Binding-site contacts:
Ligand atom C32 contacts residue ALA52 of chain 1.M at 3.5 Å (hydrophobic).
Ligand atom C30 contacts residue LYS33 of chain 1.M at 3.6 Å.
Ligand atom F37 contacts residue SER20 of chain 1.M at 3.6 Å.
Ligand atom C08 contacts residue SER27 of chain 1.M at 3.5 Å.
Ligand atom O09 contacts residue GLN22 of chain 1.M at 2.7 Å (h-bond).
Ligand atom C01 contacts residue CIT1 of chain 1.TA at 3.0 Å.
Ligand atom C16 contacts residue SER20 of chain 1.M at 3.5 Å.
Ligand atom C08 contacts residue ASP124 of chain 1.N at 3.5 Å.
Ligand atom C14 contacts residue GLY128 of chain 1.N at 3.4 Å.
Ligand atom O27 contacts residue SER20 of chain 1.M at 3.5 Å.
Ligand atom C14 contacts residue TRP129 of chain 1.N at 3.5 Å (hydrophobic).
Ligand atom N28 contacts residue GLY47 of chain 1.M at 2.9 Å (h-bond).
Ligand atom N03 contacts residue THR21 of chain 1.M at 2.8 Å (h-bond).
Ligand atom C29 contacts residue THR1 of chain 1.M at 3.4 Å.
Ligand atom F37 contacts residue VAL31 of chain 1.M at 3.2 Å.
Ligand atom N25 contacts residue ALA126 of chain 1.N at 3.5 Å.
Ligand atom O24 contacts residue ALA126 of chain 1.N at 3.3 Å (h-bond).
Ligand atom C07 contacts residue SER20 of chain 1.M at 3.6 Å.
Ligand atom C35 contacts residue VAL31 of chain 1.M at 3.2 Å (hydrophobic).
Ligand atom C08 contacts residue SER20 of chain 1.M at 3.3 Å.
Ligand atom C06 contacts residue ASP124 of chain 1.N at 3.6 Å.
Ligand atom C35 contacts residue ALA49 of chain 1.M at 3.5 Å (hydrophobic).
Ligand atom O27 contacts residue THR21 of chain 1.M at 3.0 Å (h-bond).
Ligand atom C01 contacts residue THR21 of chain 1.M at 3.6 Å.
Ligand atom N10 contacts residue SER20 of chain 1.M at 3.4 Å (h-bond).
Ligand atom C13 contacts residue GLY128 of chain 1.N at 3.6 Å.
Ligand atom O19 contacts residue GLN22 of chain 1.M at 3.5 Å.
Ligand atom N17 contacts residue ASP124 of chain 1.N at 2.9 Å (salt-bridge).
Ligand atom F37 contacts residue ALA49 of chain 1.M at 3.3 Å.
Ligand atom F34 contacts residue ALA52 of chain 1.M at 3.4 Å.
Ligand atom O09 contacts residue SER27 of chain 1.M at 2.9 Å (h-bond).
Ligand atom F34 contacts residue VAL53 of chain 1.M at 3.4 Å.
Ligand atom O09 contacts residue SER20 of chain 1.M at 3.6 Å.
Ligand atom O05 contacts residue ALA49 of chain 1.M at 2.8 Å (h-bond).
Ligand atom C31 contacts residue CIT1 of chain 1.TA at 3.6 Å.
Ligand atom C36 contacts residue ALA49 of chain 1.M at 3.4 Å (hydrophobic).
Ligand atom C23 contacts residue ALA125 of chain 1.N at 3.5 Å (hydrophobic).
Ligand atom C32 contacts residue ILE45 of chain 1.M at 3.1 Å (hydrophobic).
Ligand atom C36 contacts residue VAL31 of chain 1.M at 3.4 Å (hydrophobic).
Ligand atom C07 contacts residue ASP124 of chain 1.N at 3.2 Å.

The small molecule below binds the protein below.
Small molecule (SMILES): Cc1cc(C(=O)N[C@@H](CC(=O)N2CCCC[C@@H]2C)C(=O)N[C@@H](C)C(=O)NCc2ccc(F)cc2F)no1

Sequence of chain 1.M:
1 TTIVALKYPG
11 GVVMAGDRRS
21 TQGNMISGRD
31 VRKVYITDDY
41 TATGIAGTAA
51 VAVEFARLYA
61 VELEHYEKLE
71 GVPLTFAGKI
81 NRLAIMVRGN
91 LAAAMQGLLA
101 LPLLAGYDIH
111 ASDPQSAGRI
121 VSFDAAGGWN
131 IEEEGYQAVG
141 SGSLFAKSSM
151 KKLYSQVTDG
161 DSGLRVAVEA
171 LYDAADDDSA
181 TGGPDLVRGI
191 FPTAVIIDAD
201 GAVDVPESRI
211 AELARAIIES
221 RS

Sequence of chain 1.N:
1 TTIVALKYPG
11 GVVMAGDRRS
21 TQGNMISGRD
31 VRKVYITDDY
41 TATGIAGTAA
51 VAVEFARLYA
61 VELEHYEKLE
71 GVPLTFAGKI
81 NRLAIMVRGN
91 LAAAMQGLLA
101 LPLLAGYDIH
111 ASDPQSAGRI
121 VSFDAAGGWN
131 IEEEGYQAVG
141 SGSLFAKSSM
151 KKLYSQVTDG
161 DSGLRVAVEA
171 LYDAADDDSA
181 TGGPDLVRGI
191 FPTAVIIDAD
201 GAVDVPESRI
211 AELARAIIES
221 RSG